Sequence of chain 6.BA:
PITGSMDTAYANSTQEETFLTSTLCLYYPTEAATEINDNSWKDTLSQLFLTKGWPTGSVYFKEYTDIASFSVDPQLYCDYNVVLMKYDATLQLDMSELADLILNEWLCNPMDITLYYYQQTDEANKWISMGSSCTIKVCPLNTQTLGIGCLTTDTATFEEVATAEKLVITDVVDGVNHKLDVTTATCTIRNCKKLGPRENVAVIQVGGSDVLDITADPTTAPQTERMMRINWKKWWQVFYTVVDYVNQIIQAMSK

This small molecule binds to this protein.
Small molecule (SMILES): CC(=O)N[C@H]1[C@H](O[C@H]2[C@H](O)[C@@H](NC(C)=O)CO[C@@H]2CO)O[C@H](CO)[C@@H](O)[C@@H]1O

Binding-site contacts:
Ligand atom C4 contacts residue ASN19 of chain 6.BA at 4.4 Å.
Ligand atom C2 contacts residue ASN19 of chain 6.BA at 2.9 Å.
Ligand atom N2 contacts residue ASN19 of chain 6.BA at 3.2 Å (h-bond).
Ligand atom C3 contacts residue ASN19 of chain 6.BA at 4.0 Å.
Ligand atom C1 contacts residue ASN19 of chain 6.BA at 1.6 Å.
Ligand atom C7 contacts residue ASN19 of chain 6.BA at 3.8 Å.
Ligand atom C8 contacts residue TYR17 of chain 6.BA at 4.4 Å (hydrophobic).
Ligand atom C5 contacts residue ASN19 of chain 6.BA at 3.5 Å.
Ligand atom O5 contacts residue ASN19 of chain 6.BA at 2.5 Å (h-bond).
Ligand atom O7 contacts residue ASN19 of chain 6.BA at 4.2 Å.